A protein and the small-molecule ligand that binds it are described below.
Small molecule (SMILES): CC(=O)N[C@@H]1[C@@H](O)[C@H](O)[C@@H](CO)O[C@H]1O

Binding-site contacts:
Ligand atom C8 contacts residue SER300 of chain 57.E at 1.9 Å.
Ligand atom C7 contacts residue ASN67 of chain 1.C at 3.3 Å.
Ligand atom C7 contacts residue PHE90 of chain 1.C at 4.2 Å (hydrophobic).
Ligand atom C8 contacts residue ASN67 of chain 1.C at 4.4 Å.
Ligand atom O7 contacts residue PHE90 of chain 1.C at 4.4 Å.
Ligand atom C5 contacts residue ASN67 of chain 1.C at 3.7 Å.
Ligand atom O7 contacts residue ASN67 of chain 1.C at 3.3 Å (h-bond).
Ligand atom C1 contacts residue ASN67 of chain 1.C at 1.4 Å.
Ligand atom C7 contacts residue SER300 of chain 57.E at 3.4 Å.
Ligand atom O7 contacts residue SER300 of chain 57.E at 4.3 Å.
Ligand atom N2 contacts residue SER300 of chain 57.E at 3.9 Å.
Ligand atom C2 contacts residue ASN67 of chain 1.C at 2.5 Å.
Ligand atom C1 contacts residue MET118 of chain 1.C at 4.1 Å (hydrophobic).
Ligand atom C8 contacts residue PHE90 of chain 1.C at 3.7 Å (hydrophobic).
Ligand atom C2 contacts residue MET118 of chain 1.C at 4.5 Å (hydrophobic).
Ligand atom C4 contacts residue ASN67 of chain 1.C at 4.2 Å.
Ligand atom C3 contacts residue ASN67 of chain 1.C at 3.8 Å.
Ligand atom C7 contacts residue MET118 of chain 1.C at 4.0 Å (hydrophobic).
Ligand atom C8 contacts residue MET118 of chain 1.C at 3.8 Å (hydrophobic).
Ligand atom N2 contacts residue MET118 of chain 1.C at 3.6 Å.
Ligand atom N2 contacts residue ASN67 of chain 1.C at 2.9 Å (h-bond).
Ligand atom O5 contacts residue ASN67 of chain 1.C at 2.4 Å (h-bond).
Ligand atom C8 contacts residue ARG89 of chain 1.C at 3.3 Å.

Sequence of chain 57.E:
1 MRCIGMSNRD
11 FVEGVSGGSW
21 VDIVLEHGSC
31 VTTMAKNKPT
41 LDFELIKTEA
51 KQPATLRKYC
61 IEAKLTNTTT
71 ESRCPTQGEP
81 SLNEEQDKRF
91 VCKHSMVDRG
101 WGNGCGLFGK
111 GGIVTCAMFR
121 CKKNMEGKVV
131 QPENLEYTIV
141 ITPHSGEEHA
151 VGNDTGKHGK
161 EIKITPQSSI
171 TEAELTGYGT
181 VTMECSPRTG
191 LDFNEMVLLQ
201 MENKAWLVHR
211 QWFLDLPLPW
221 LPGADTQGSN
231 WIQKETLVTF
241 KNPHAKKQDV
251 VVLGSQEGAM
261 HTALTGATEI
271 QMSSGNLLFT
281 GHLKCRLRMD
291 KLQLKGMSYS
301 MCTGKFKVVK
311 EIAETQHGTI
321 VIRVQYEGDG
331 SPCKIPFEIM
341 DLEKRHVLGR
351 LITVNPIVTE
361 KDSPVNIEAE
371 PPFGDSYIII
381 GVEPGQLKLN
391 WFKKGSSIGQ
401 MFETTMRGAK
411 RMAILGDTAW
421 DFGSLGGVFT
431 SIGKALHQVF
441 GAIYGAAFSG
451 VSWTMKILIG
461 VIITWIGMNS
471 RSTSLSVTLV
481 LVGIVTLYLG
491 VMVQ

Sequence of chain 1.C:
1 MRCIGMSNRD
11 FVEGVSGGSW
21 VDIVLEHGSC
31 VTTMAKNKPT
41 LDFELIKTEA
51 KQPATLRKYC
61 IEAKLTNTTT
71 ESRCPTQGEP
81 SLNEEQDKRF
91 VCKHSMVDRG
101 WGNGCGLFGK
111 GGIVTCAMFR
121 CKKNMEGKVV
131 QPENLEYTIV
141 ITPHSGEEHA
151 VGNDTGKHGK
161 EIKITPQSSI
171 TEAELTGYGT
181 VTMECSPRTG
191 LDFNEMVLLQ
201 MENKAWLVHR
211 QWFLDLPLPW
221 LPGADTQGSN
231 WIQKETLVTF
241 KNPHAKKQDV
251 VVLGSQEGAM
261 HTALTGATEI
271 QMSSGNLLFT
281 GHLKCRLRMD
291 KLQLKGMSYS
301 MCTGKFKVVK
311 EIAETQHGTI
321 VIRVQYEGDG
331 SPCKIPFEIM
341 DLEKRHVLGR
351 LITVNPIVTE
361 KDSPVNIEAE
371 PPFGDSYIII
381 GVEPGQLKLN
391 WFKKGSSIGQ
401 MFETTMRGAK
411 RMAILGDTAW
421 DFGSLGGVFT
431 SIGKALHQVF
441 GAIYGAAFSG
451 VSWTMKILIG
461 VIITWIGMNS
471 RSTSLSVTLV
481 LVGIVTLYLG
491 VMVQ